A protein and the small-molecule ligand that binds it are described below.
Small molecule (SMILES): CC[C@H](C)[C@H](NC(=O)[C@@H](N)CC(=O)O)C(=O)N[C@@H](CC(N)=O)C(=O)N[C@@H](Cc1ccccc1)C(=O)N[C@@H](CO)C(=O)N[C@@H](CO)C(=O)N[C@H](C=O)CC(C)C

Sequence of chain 5.T:
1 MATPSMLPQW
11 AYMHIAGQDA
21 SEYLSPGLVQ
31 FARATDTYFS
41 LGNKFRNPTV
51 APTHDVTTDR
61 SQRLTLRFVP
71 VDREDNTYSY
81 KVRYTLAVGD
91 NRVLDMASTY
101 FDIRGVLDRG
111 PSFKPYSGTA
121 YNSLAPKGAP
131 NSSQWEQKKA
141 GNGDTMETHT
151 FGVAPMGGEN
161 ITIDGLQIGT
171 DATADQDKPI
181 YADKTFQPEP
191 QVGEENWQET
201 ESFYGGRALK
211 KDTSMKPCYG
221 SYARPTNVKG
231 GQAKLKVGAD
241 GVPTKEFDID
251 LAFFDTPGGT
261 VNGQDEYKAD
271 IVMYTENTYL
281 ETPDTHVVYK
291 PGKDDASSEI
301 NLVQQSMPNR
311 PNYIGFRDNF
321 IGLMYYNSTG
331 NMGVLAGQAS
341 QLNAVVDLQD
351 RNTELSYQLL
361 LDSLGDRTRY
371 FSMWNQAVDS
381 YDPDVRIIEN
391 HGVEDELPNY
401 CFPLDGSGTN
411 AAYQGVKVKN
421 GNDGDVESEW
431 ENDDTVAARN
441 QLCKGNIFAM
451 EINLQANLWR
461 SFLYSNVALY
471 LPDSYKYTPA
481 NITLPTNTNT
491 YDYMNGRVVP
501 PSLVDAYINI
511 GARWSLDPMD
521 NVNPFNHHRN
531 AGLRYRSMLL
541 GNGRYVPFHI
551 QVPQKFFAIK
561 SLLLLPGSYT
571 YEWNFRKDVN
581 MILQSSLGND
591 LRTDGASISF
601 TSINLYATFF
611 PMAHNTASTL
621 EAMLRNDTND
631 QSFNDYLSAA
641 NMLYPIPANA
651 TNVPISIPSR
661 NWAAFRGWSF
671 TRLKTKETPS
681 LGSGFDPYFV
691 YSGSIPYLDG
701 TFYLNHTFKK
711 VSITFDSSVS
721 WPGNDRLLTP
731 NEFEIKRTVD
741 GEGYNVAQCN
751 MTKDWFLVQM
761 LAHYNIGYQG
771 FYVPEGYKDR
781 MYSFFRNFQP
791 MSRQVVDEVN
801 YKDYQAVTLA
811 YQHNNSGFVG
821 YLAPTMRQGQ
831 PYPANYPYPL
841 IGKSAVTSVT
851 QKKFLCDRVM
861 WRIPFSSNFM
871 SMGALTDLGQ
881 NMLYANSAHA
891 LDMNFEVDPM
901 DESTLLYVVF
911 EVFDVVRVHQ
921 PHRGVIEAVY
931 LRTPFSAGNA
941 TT

Binding-site contacts:
Ligand atom OD1 contacts residue ARG862 of chain 5.T at 3.1 Å.
Ligand atom OD1 contacts residue ALA874 of chain 5.T at 3.7 Å.
Ligand atom N contacts residue SER871 of chain 5.T at 3.5 Å (h-bond).
Ligand atom N contacts residue GLY42 of chain 5.U at 3.2 Å (h-bond).
Ligand atom CB contacts residue GLY42 of chain 5.U at 3.7 Å.
Ligand atom C contacts residue GLU911 of chain 5.T at 3.3 Å.
Ligand atom O contacts residue ASN47 of chain 5.U at 3.3 Å (h-bond).
Ligand atom CD1 contacts residue SER21 of chain 5.U at 3.6 Å.
Ligand atom C contacts residue GLY42 of chain 5.U at 3.5 Å.
Ligand atom CA contacts residue ASN47 of chain 5.U at 3.8 Å.
Ligand atom CD1 contacts residue LEU637 of chain 5.T at 3.7 Å (hydrophobic).
Ligand atom CZ contacts residue ASN634 of chain 5.T at 3.8 Å.
Ligand atom OD2 contacts residue SER871 of chain 5.T at 3.2 Å (h-bond).
Ligand atom O contacts residue ARG666 of chain 5.T at 3.1 Å (salt-bridge).
Ligand atom OD1 contacts residue ALA762 of chain 5.T at 3.5 Å.
Ligand atom CD1 contacts residue ARG33 of chain 5.U at 3.8 Å.
Ligand atom N contacts residue TYR636 of chain 5.T at 3.8 Å.
Ligand atom CE1 contacts residue ASN634 of chain 5.T at 3.4 Å.
Ligand atom N contacts residue PHE45 of chain 5.U at 3.4 Å (h-bond).
Ligand atom CA contacts residue TYR636 of chain 5.T at 3.7 Å (hydrophobic).
Ligand atom OD2 contacts residue PRO864 of chain 5.T at 3.7 Å.
Ligand atom O contacts residue TYR636 of chain 5.T at 3.1 Å (h-bond).
Ligand atom CD1 contacts residue ASN634 of chain 5.T at 3.6 Å.
Ligand atom CA contacts residue GLY42 of chain 5.U at 3.6 Å.
Ligand atom CG1 contacts residue GLU911 of chain 5.T at 3.7 Å.
Ligand atom CG2 contacts residue TYR636 of chain 5.T at 3.4 Å (hydrophobic).
Ligand atom CA contacts residue GLU911 of chain 5.T at 3.8 Å.
Ligand atom O contacts residue TYR636 of chain 5.T at 3.5 Å (h-bond).
Ligand atom N contacts residue ASN47 of chain 5.U at 3.8 Å.
Ligand atom O contacts residue GLU911 of chain 5.T at 3.1 Å (salt-bridge).
Ligand atom O contacts residue GLY42 of chain 5.U at 2.9 Å (h-bond).
Ligand atom O contacts residue ARG46 of chain 5.U at 3.5 Å (salt-bridge).
Ligand atom CB contacts residue PHE45 of chain 5.U at 3.3 Å (hydrophobic).
Ligand atom CZ contacts residue PHE633 of chain 5.T at 3.7 Å (hydrophobic).
Ligand atom CB contacts residue GLY42 of chain 5.U at 3.5 Å.
Ligand atom CA contacts residue PHE45 of chain 5.U at 3.6 Å (hydrophobic).
Ligand atom CG2 contacts residue LEU637 of chain 5.T at 3.8 Å (hydrophobic).
Ligand atom ND2 contacts residue ARG666 of chain 5.T at 3.4 Å (salt-bridge).
Ligand atom CD1 contacts residue ALA20 of chain 5.U at 3.7 Å (hydrophobic).
Ligand atom N contacts residue ARG46 of chain 5.U at 3.5 Å (salt-bridge).

Sequence of chain 5.U:
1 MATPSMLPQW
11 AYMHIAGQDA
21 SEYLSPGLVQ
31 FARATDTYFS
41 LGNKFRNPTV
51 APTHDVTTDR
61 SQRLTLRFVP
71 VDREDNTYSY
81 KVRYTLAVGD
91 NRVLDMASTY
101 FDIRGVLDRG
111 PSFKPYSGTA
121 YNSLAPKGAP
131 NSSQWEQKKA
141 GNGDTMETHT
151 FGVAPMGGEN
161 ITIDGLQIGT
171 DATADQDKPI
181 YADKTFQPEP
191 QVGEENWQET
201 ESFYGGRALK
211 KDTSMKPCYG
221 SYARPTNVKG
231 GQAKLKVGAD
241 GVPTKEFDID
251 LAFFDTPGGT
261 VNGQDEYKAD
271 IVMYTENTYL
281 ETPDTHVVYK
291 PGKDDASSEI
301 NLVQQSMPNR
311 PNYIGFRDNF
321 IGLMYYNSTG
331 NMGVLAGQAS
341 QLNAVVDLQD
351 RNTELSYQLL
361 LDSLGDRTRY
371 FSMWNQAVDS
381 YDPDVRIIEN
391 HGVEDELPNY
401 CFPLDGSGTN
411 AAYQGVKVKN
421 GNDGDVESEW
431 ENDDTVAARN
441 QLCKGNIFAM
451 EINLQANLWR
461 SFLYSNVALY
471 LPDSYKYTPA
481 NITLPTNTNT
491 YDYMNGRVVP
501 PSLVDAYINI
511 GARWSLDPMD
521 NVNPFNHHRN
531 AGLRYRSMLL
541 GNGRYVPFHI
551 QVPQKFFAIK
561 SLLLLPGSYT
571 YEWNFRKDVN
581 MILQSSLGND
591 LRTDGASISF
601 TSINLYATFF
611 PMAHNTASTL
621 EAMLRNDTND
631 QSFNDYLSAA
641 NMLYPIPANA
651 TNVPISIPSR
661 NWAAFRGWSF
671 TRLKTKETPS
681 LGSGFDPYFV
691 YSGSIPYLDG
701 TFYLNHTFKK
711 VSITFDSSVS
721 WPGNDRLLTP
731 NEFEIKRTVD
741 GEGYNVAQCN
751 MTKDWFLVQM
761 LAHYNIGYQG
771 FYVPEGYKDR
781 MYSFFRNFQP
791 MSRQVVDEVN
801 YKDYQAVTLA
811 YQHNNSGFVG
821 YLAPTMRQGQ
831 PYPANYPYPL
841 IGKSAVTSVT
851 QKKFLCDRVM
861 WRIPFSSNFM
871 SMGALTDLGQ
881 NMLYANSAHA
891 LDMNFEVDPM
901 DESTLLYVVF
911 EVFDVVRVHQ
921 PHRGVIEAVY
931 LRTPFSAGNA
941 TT